The protein below binds the small molecule below.
Small molecule (SMILES): CC(=O)N[C@H]1[C@H](O[C@H]2[C@H](O)[C@@H](NC(C)=O)CO[C@@H]2CO)O[C@H](CO)[C@@H](O)[C@@H]1O

Sequence of chain 1.E:
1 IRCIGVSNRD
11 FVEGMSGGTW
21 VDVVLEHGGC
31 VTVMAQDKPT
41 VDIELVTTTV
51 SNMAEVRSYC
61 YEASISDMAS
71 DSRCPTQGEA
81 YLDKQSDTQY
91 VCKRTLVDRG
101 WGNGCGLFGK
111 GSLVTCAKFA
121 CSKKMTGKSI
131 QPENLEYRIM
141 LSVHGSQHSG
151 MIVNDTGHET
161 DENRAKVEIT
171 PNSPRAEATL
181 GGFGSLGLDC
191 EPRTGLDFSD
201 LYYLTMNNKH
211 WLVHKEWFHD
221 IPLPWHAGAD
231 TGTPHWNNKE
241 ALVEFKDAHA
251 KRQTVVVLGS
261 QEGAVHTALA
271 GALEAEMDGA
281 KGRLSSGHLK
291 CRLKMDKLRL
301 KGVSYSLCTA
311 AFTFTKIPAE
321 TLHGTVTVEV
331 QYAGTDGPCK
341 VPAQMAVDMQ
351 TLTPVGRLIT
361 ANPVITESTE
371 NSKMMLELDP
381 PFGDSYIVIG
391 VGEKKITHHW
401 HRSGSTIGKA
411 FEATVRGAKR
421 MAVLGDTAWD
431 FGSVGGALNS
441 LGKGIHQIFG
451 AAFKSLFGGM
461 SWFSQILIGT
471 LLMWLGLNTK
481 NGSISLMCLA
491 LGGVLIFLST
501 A

Binding-site contacts:
Ligand atom O7 contacts residue ASN154 of chain 1.E at 3.2 Å (h-bond).
Ligand atom C6 contacts residue THR156 of chain 1.E at 4.4 Å.
Ligand atom C7 contacts residue MET151 of chain 1.E at 4.3 Å (hydrophobic).
Ligand atom O7 contacts residue MET151 of chain 1.E at 3.6 Å.
Ligand atom O3 contacts residue ASN154 of chain 1.E at 4.1 Å.
Ligand atom O5 contacts residue ASN154 of chain 1.E at 4.2 Å.
Ligand atom C5 contacts residue THR156 of chain 1.E at 3.8 Å.
Ligand atom C8 contacts residue ASN154 of chain 1.E at 2.4 Å.
Ligand atom O6 contacts residue THR156 of chain 1.E at 3.5 Å (h-bond).
Ligand atom O7 contacts residue GLY150 of chain 1.E at 3.7 Å.
Ligand atom C8 contacts residue GLY150 of chain 1.E at 3.5 Å.
Ligand atom C8 contacts residue VAL153 of chain 1.E at 4.3 Å (hydrophobic).
Ligand atom O5 contacts residue THR156 of chain 1.E at 3.2 Å (h-bond).
Ligand atom C7 contacts residue ASN154 of chain 1.E at 2.0 Å.
Ligand atom C1 contacts residue ASN154 of chain 1.E at 2.9 Å.
Ligand atom C2 contacts residue ASN154 of chain 1.E at 2.6 Å.
Ligand atom C3 contacts residue ASN154 of chain 1.E at 3.6 Å.
Ligand atom C7 contacts residue GLY150 of chain 1.E at 3.9 Å.
Ligand atom C1 contacts residue THR156 of chain 1.E at 3.4 Å.
Ligand atom N2 contacts residue ASN154 of chain 1.E at 1.4 Å (h-bond).